Sequence of chain 2.A:
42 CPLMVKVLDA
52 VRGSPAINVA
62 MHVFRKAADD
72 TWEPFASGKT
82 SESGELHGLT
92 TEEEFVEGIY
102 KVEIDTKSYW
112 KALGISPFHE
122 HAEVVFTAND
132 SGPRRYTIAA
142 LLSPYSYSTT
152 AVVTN

The small molecule below binds the protein below.
Small molecule (SMILES): O=C(O)c1ccc2c(c1)OCCOCCOCCOCCOCCO2

Binding-site contacts:
Ligand atom CAB contacts residue ALA113 of chain 2.A at 3.9 Å (hydrophobic).
Ligand atom CAR contacts residue ASN59 of chain 2.A at 4.2 Å.
Ligand atom OAX contacts residue ARG53 of chain 2.A at 3.5 Å (salt-bridge).
Ligand atom CAO contacts residue ILE58 of chain 2.A at 4.1 Å (hydrophobic).
Ligand atom CAO contacts residue ASN59 of chain 2.A at 4.1 Å.
Ligand atom CAN contacts residue ASN59 of chain 2.A at 4.0 Å.
Ligand atom CAT contacts residue ILE58 of chain 2.A at 4.3 Å (hydrophobic).
Ligand atom CAB contacts residue ASN59 of chain 2.A at 3.6 Å.
Ligand atom OAP contacts residue ASN59 of chain 2.A at 3.4 Å.
Ligand atom OAG contacts residue ASN59 of chain 2.A at 3.1 Å (h-bond).
Ligand atom CAI contacts residue ASN59 of chain 2.A at 4.1 Å.
Ligand atom CAS contacts residue TYR110 of chain 2.A at 4.3 Å (hydrophobic).
Ligand atom OAY contacts residue ILE58 of chain 2.A at 3.8 Å.
Ligand atom CAQ contacts residue ASN59 of chain 2.A at 4.1 Å.
Ligand atom OAX contacts residue ILE58 of chain 2.A at 4.2 Å.
Ligand atom OAF contacts residue ASN59 of chain 2.A at 3.5 Å.
Ligand atom CAA contacts residue ASN59 of chain 2.A at 4.0 Å.
Ligand atom OAM contacts residue ASN59 of chain 2.A at 3.8 Å.
Ligand atom OAC contacts residue ASN59 of chain 2.A at 3.5 Å (h-bond).
Ligand atom CAW contacts residue ILE58 of chain 2.A at 3.8 Å (hydrophobic).
Ligand atom CAH contacts residue ASN59 of chain 2.A at 4.2 Å.
Ligand atom CAD contacts residue ASN59 of chain 2.A at 3.8 Å.
Ligand atom OAJ contacts residue ASN59 of chain 2.A at 4.2 Å.
Ligand atom CAQ contacts residue ILE58 of chain 2.A at 3.9 Å (hydrophobic).
Ligand atom CAU contacts residue ILE58 of chain 2.A at 3.8 Å (hydrophobic).
Ligand atom CAD contacts residue ALA113 of chain 2.A at 3.9 Å (hydrophobic).
Ligand atom CAS contacts residue ILE58 of chain 2.A at 3.8 Å (hydrophobic).
Ligand atom CAD contacts residue TYR110 of chain 2.A at 4.0 Å (hydrophobic).
Ligand atom CAD contacts residue ILE58 of chain 2.A at 4.0 Å (hydrophobic).
Ligand atom CAR contacts residue ILE58 of chain 2.A at 3.5 Å (hydrophobic).
Ligand atom OAP contacts residue ILE58 of chain 2.A at 4.1 Å.
Ligand atom CAE contacts residue ALA113 of chain 2.A at 4.3 Å (hydrophobic).
Ligand atom CAE contacts residue ILE58 of chain 2.A at 3.5 Å (hydrophobic).
Ligand atom OAC contacts residue ALA113 of chain 2.A at 3.6 Å.
Ligand atom CAV contacts residue ILE58 of chain 2.A at 4.1 Å (hydrophobic).
Ligand atom OAF contacts residue ILE58 of chain 2.A at 3.3 Å (h-bond).
Ligand atom CAT contacts residue ARG53 of chain 2.A at 4.2 Å.
Ligand atom CAE contacts residue TYR110 of chain 2.A at 3.9 Å (hydrophobic).
Ligand atom CAA contacts residue ALA113 of chain 2.A at 4.3 Å (hydrophobic).
Ligand atom CAL contacts residue ASN59 of chain 2.A at 3.9 Å.